Sequence of chain 1.A:
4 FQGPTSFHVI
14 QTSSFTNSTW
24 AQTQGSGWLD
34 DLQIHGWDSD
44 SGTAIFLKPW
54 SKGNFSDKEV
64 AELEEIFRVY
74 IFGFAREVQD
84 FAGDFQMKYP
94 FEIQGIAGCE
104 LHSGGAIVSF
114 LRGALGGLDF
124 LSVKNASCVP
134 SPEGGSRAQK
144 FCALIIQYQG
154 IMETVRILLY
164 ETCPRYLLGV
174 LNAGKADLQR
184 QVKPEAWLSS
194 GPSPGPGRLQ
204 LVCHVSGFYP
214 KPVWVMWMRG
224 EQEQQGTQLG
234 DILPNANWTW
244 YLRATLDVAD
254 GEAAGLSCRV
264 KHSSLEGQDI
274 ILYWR

Binding-site contacts:
Ligand atom O7 contacts residue ARG168 of chain 1.A at 2.8 Å (salt-bridge).
Ligand atom N2 contacts residue ASN57 of chain 1.A at 2.8 Å (h-bond).
Ligand atom O5 contacts residue GLY172 of chain 1.A at 4.2 Å.
Ligand atom C6 contacts residue LEU171 of chain 1.A at 3.8 Å (hydrophobic).
Ligand atom C7 contacts residue ASN57 of chain 1.A at 3.6 Å.
Ligand atom O4 contacts residue ARG168 of chain 1.A at 3.8 Å.
Ligand atom C7 contacts residue ARG168 of chain 1.A at 3.6 Å.
Ligand atom O7 contacts residue ASN57 of chain 1.A at 3.7 Å.
Ligand atom C6 contacts residue LEU171 of chain 1.A at 3.7 Å (hydrophobic).
Ligand atom C2 contacts residue ASN57 of chain 1.A at 2.5 Å.
Ligand atom C8 contacts residue ASN57 of chain 1.A at 3.7 Å.
Ligand atom C5 contacts residue ARG168 of chain 1.A at 3.9 Å.
Ligand atom C3 contacts residue ARG168 of chain 1.A at 4.1 Å.
Ligand atom O5 contacts residue ARG168 of chain 1.A at 4.1 Å.
Ligand atom C8 contacts residue GLU62 of chain 1.A at 4.0 Å.
Ligand atom C8 contacts residue ARG168 of chain 1.A at 3.8 Å.
Ligand atom O3 contacts residue ARG168 of chain 1.A at 4.2 Å.
Ligand atom O7 contacts residue PHE58 of chain 1.A at 3.3 Å.
Ligand atom O6 contacts residue ILE110 of chain 1.A at 4.5 Å.
Ligand atom C1 contacts residue ASN57 of chain 1.A at 1.4 Å.
Ligand atom C8 contacts residue LEU171 of chain 1.A at 3.5 Å (hydrophobic).
Ligand atom C8 contacts residue PHE58 of chain 1.A at 4.1 Å (hydrophobic).
Ligand atom C5 contacts residue ASN57 of chain 1.A at 3.6 Å.
Ligand atom O5 contacts residue LEU171 of chain 1.A at 3.9 Å.
Ligand atom C7 contacts residue PHE58 of chain 1.A at 4.0 Å (hydrophobic).
Ligand atom C4 contacts residue ASN57 of chain 1.A at 4.2 Å.
Ligand atom C6 contacts residue ARG168 of chain 1.A at 4.3 Å.
Ligand atom O5 contacts residue ASN57 of chain 1.A at 2.4 Å (h-bond).
Ligand atom O6 contacts residue LEU171 of chain 1.A at 4.3 Å.
Ligand atom C6 contacts residue ASN175 of chain 1.A at 3.6 Å.
Ligand atom C1 contacts residue ARG168 of chain 1.A at 4.3 Å.
Ligand atom C3 contacts residue ASN57 of chain 1.A at 3.8 Å.
Ligand atom C8 contacts residue ILE110 of chain 1.A at 4.3 Å (hydrophobic).
Ligand atom C8 contacts residue PRO167 of chain 1.A at 3.9 Å (hydrophobic).
Ligand atom C4 contacts residue ARG168 of chain 1.A at 4.5 Å.

This small molecule binds to this protein.
Small molecule (SMILES): CC(=O)N[C@H]1[C@H](O[C@H]2[C@H](O)[C@@H](NC(C)=O)CO[C@@H]2CO[C@@H]2O[C@@H](C)[C@@H](O)[C@@H](O)[C@@H]2O)O[C@H](CO)[C@@H](O[C@@H]2O[C@H](CO[C@H]3O[C@H](CO)[C@@H](O)[C@H](O)[C@@H]3O)[C@@H](O)[C@H](O)[C@@H]2O)[C@@H]1O